A protein and the small-molecule ligand that binds it are described below.
Small molecule (SMILES): CC(=O)N[C@H]1[C@H](O[C@H]2[C@H](O)[C@@H](NC(C)=O)CO[C@@H]2CO)O[C@H](CO)[C@@H](O[C@H]2O[C@H](CO[C@H]3O[C@H](CO)[C@@H](O)[C@H](O)[C@@H]3O)[C@@H](O)[C@H](O[C@H]3O[C@H](CO)[C@@H](O)[C@H](O)[C@@H]3O)[C@@H]2O)[C@@H]1O

Sequence of chain 1.B:
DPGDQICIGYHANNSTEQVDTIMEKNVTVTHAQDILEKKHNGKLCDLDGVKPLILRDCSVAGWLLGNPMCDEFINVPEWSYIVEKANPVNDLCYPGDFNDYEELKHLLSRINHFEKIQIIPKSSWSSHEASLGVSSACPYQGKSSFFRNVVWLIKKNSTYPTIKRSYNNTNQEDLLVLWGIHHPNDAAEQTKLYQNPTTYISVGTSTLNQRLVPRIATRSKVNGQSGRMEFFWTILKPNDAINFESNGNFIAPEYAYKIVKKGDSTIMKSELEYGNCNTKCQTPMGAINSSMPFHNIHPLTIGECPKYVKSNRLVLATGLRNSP

Binding-site contacts:
Ligand atom N2 contacts residue ASN169 of chain 1.A at 2.9 Å (h-bond).
Ligand atom C2 contacts residue ASN240 of chain 1.A at 3.9 Å.
Ligand atom O5 contacts residue ASN169 of chain 1.A at 2.4 Å (h-bond).
Ligand atom C5 contacts residue ASN169 of chain 1.A at 3.7 Å.
Ligand atom C7 contacts residue ALA242 of chain 1.A at 4.4 Å (hydrophobic).
Ligand atom N2 contacts residue ASN240 of chain 1.A at 3.3 Å (h-bond).
Ligand atom O4 contacts residue ASN240 of chain 1.A at 3.3 Å (h-bond).
Ligand atom C8 contacts residue ASN240 of chain 1.A at 4.3 Å.
Ligand atom C8 contacts residue ALA242 of chain 1.A at 3.9 Å (hydrophobic).
Ligand atom C4 contacts residue ASN169 of chain 1.A at 4.2 Å.
Ligand atom C7 contacts residue ASN240 of chain 1.A at 4.3 Å.
Ligand atom O7 contacts residue ASN169 of chain 1.A at 3.8 Å.
Ligand atom C4 contacts residue ASN240 of chain 1.A at 3.9 Å.
Ligand atom C8 contacts residue SER221 of chain 1.B at 3.7 Å.
Ligand atom C1 contacts residue ASN169 of chain 1.A at 1.4 Å.
Ligand atom C8 contacts residue ASP241 of chain 1.A at 4.0 Å.
Ligand atom C1 contacts residue ASN240 of chain 1.A at 4.1 Å.
Ligand atom C5 contacts residue ASN240 of chain 1.A at 3.8 Å.
Ligand atom O3 contacts residue ASN240 of chain 1.A at 4.4 Å.
Ligand atom C2 contacts residue ASN169 of chain 1.A at 2.4 Å.
Ligand atom C7 contacts residue ASN169 of chain 1.A at 3.6 Å.
Ligand atom C3 contacts residue ASN240 of chain 1.A at 3.8 Å.
Ligand atom C3 contacts residue ASN169 of chain 1.A at 3.8 Å.

Sequence of chain 1.A:
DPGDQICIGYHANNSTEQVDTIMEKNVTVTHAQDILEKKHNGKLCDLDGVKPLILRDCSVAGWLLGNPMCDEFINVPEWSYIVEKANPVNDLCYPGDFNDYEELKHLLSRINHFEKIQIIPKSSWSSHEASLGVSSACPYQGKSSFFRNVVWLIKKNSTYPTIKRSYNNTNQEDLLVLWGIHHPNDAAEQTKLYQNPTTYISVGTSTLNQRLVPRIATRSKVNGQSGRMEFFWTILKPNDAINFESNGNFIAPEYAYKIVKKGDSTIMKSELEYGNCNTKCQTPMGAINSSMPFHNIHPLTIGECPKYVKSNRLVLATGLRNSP